Sequence of chain 3.A:
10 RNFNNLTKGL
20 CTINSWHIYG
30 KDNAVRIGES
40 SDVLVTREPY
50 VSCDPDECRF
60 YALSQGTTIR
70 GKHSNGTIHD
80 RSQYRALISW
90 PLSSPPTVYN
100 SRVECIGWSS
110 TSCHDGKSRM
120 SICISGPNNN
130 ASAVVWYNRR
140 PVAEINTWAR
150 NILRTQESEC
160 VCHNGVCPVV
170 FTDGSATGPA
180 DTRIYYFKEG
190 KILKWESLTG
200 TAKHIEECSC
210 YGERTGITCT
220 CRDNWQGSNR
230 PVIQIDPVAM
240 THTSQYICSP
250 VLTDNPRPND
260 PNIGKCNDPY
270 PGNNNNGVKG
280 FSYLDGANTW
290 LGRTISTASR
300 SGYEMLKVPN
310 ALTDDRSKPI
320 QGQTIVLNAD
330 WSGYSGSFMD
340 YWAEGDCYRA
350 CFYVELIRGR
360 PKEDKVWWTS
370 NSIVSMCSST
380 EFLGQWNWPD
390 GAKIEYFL

Binding-site contacts:
Ligand atom C8 contacts residue TRP366 of chain 3.A at 3.5 Å (hydrophobic).
Ligand atom C3 contacts residue ASN74 of chain 3.A at 3.8 Å.
Ligand atom C2 contacts residue TRP366 of chain 3.A at 4.1 Å (hydrophobic).
Ligand atom O5 contacts residue TRP366 of chain 3.A at 4.5 Å.
Ligand atom C7 contacts residue TRP366 of chain 3.A at 4.0 Å (hydrophobic).
Ligand atom N2 contacts residue TRP366 of chain 3.A at 3.4 Å.
Ligand atom C1 contacts residue TRP366 of chain 3.A at 3.8 Å (hydrophobic).
Ligand atom C4 contacts residue TRP366 of chain 3.A at 4.4 Å (hydrophobic).
Ligand atom C4 contacts residue ASN74 of chain 3.A at 4.2 Å.
Ligand atom C2 contacts residue ASN74 of chain 3.A at 2.5 Å.
Ligand atom C7 contacts residue ASN74 of chain 3.A at 3.5 Å.
Ligand atom C5 contacts residue TRP366 of chain 3.A at 4.1 Å (hydrophobic).
Ligand atom O3 contacts residue TRP366 of chain 3.A at 4.2 Å.
Ligand atom C5 contacts residue ASN74 of chain 3.A at 3.7 Å.
Ligand atom C3 contacts residue TRP366 of chain 3.A at 3.7 Å (hydrophobic).
Ligand atom O4 contacts residue TRP366 of chain 3.A at 4.1 Å.
Ligand atom O7 contacts residue ASN74 of chain 3.A at 3.8 Å.
Ligand atom O5 contacts residue ASN74 of chain 3.A at 2.4 Å (h-bond).
Ligand atom C1 contacts residue ASN74 of chain 3.A at 1.4 Å.
Ligand atom N2 contacts residue ASN74 of chain 3.A at 2.9 Å (h-bond).

This small molecule binds to this protein.
Small molecule (SMILES): CC(=O)N[C@@H]1[C@@H](O)[C@H](O)[C@@H](CO)O[C@H]1O